Binding-site contacts:
Ligand atom O contacts residue ASP27 of chain 1.C at 3.0 Å.
Ligand atom CA contacts residue THR388 of chain 1.D at 4.3 Å.
Ligand atom O3 contacts residue GLY413 of chain 1.D at 4.2 Å.
Ligand atom OXT contacts residue GLY26 of chain 1.C at 4.1 Å.
Ligand atom CA contacts residue TYR290 of chain 1.D at 3.3 Å (hydrophobic).
Ligand atom O3 contacts residue THR388 of chain 1.D at 3.8 Å.
Ligand atom CB contacts residue TYR290 of chain 1.D at 3.4 Å (hydrophobic).
Ligand atom CB contacts residue ILE472 of chain 1.D at 3.1 Å (hydrophobic).
Ligand atom C contacts residue HIS114 of chain 1.C at 4.3 Å.
Ligand atom CA contacts residue TPU1 of chain 1.P at 3.3 Å.
Ligand atom O contacts residue ILE476 of chain 1.D at 2.8 Å.
Ligand atom OXT contacts residue GLU473 of chain 1.D at 3.2 Å (salt-bridge).
Ligand atom CA contacts residue ILE472 of chain 1.D at 4.5 Å (hydrophobic).
Ligand atom O contacts residue TYR290 of chain 1.D at 3.0 Å (h-bond).
Ligand atom O3 contacts residue TPU1 of chain 1.P at 3.0 Å (h-bond).
Ligand atom C contacts residue TPU1 of chain 1.P at 3.6 Å.
Ligand atom CB contacts residue GLU473 of chain 1.D at 4.4 Å.
Ligand atom CA contacts residue GLU473 of chain 1.D at 4.0 Å.
Ligand atom C contacts residue ASP27 of chain 1.C at 3.5 Å.
Ligand atom OXT contacts residue TPU1 of chain 1.P at 3.3 Å.
Ligand atom CA contacts residue HIS114 of chain 1.C at 4.2 Å.
Ligand atom OXT contacts residue TYR290 of chain 1.D at 4.2 Å.
Ligand atom O3 contacts residue TYR290 of chain 1.D at 4.0 Å.
Ligand atom C contacts residue GLU473 of chain 1.D at 3.3 Å.
Ligand atom CB contacts residue THR388 of chain 1.D at 4.0 Å.
Ligand atom CB contacts residue ILE476 of chain 1.D at 4.1 Å (hydrophobic).
Ligand atom C contacts residue TYR290 of chain 1.D at 3.3 Å (hydrophobic).
Ligand atom OXT contacts residue HIS114 of chain 1.C at 3.8 Å.
Ligand atom O3 contacts residue HIS114 of chain 1.C at 3.4 Å.
Ligand atom CB contacts residue TPU1 of chain 1.P at 4.1 Å.
Ligand atom CB contacts residue TRP551 of chain 1.D at 4.4 Å (hydrophobic).
Ligand atom O contacts residue GLU473 of chain 1.D at 3.1 Å (salt-bridge).
Ligand atom C contacts residue ILE476 of chain 1.D at 4.0 Å (hydrophobic).
Ligand atom OXT contacts residue ASP27 of chain 1.C at 3.2 Å (salt-bridge).

This protein binds this small molecule.
Small molecule (SMILES): CC(=O)C(=O)O

Sequence of chain 1.C:
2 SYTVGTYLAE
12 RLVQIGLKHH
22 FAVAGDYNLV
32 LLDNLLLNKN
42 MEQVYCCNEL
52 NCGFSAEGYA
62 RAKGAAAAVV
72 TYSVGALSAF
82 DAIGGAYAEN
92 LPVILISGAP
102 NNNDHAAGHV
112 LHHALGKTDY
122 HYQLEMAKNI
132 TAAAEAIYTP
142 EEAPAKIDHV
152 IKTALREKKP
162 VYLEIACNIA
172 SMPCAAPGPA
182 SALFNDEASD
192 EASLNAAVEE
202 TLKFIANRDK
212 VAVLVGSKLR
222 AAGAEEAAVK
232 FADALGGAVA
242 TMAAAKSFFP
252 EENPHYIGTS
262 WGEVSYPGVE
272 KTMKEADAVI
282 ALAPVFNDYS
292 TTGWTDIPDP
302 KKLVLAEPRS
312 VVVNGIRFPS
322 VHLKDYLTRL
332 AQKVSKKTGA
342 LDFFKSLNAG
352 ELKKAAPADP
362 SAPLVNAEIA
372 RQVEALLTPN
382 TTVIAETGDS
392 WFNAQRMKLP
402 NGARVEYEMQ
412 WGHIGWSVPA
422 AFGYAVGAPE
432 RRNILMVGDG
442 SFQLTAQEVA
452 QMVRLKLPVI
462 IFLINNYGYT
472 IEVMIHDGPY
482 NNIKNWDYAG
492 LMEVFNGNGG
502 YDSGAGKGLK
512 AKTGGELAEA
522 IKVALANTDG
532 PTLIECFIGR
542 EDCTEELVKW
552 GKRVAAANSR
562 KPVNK

Sequence of chain 1.D:
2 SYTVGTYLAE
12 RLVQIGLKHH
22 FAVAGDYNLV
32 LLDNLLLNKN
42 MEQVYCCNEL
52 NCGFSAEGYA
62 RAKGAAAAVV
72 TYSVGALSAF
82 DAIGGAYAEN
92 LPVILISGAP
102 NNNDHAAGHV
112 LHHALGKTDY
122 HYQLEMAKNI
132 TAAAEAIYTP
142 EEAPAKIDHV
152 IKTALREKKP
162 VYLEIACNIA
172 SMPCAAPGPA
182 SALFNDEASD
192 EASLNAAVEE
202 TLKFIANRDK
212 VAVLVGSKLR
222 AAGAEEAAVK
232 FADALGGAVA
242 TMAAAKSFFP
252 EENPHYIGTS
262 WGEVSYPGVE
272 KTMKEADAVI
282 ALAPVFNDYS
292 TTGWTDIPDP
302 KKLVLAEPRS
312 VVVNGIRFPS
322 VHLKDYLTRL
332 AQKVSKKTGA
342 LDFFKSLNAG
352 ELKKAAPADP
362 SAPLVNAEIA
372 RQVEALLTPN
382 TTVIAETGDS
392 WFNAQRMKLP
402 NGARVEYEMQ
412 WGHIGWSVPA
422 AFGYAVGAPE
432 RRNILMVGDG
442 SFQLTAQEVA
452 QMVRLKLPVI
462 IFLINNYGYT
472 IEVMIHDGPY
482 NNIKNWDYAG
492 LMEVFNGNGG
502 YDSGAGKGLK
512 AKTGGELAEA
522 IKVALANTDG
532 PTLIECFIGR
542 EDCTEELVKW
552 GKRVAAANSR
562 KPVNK